Binding-site contacts:
Ligand atom O5 contacts residue ASN122 of chain 1.D at 2.3 Å (h-bond).
Ligand atom C1 contacts residue GLU198 of chain 1.C at 4.2 Å.
Ligand atom C8 contacts residue PHE120 of chain 1.D at 3.9 Å (hydrophobic).
Ligand atom O3 contacts residue GLU198 of chain 1.C at 4.2 Å.
Ligand atom C2 contacts residue GLU198 of chain 1.C at 4.3 Å.
Ligand atom O5 contacts residue PHE120 of chain 1.D at 4.3 Å.
Ligand atom O5 contacts residue GLU198 of chain 1.C at 4.3 Å.
Ligand atom O6 contacts residue PHE120 of chain 1.D at 4.0 Å.
Ligand atom C8 contacts residue LEU126 of chain 1.D at 4.0 Å (hydrophobic).
Ligand atom C1 contacts residue THR124 of chain 1.D at 3.5 Å.
Ligand atom C3 contacts residue THR124 of chain 1.D at 4.4 Å.
Ligand atom C2 contacts residue THR124 of chain 1.D at 4.2 Å.
Ligand atom O5 contacts residue THR124 of chain 1.D at 4.2 Å.
Ligand atom O4 contacts residue GLU198 of chain 1.C at 3.9 Å.
Ligand atom C1 contacts residue ASN122 of chain 1.D at 1.4 Å.
Ligand atom C3 contacts residue ASN122 of chain 1.D at 3.8 Å.
Ligand atom N2 contacts residue THR124 of chain 1.D at 4.2 Å.
Ligand atom O7 contacts residue ASN122 of chain 1.D at 3.7 Å.
Ligand atom C2 contacts residue ASN122 of chain 1.D at 2.5 Å.
Ligand atom C7 contacts residue ASN122 of chain 1.D at 3.6 Å.
Ligand atom C6 contacts residue PHE120 of chain 1.D at 3.5 Å (hydrophobic).
Ligand atom C4 contacts residue ASN122 of chain 1.D at 4.2 Å.
Ligand atom C5 contacts residue THR124 of chain 1.D at 4.2 Å.
Ligand atom O2 contacts residue GLU198 of chain 1.C at 3.2 Å (salt-bridge).
Ligand atom N2 contacts residue ASN122 of chain 1.D at 2.9 Å (h-bond).
Ligand atom C5 contacts residue ASN122 of chain 1.D at 3.6 Å.
Ligand atom C3 contacts residue GLU198 of chain 1.C at 4.4 Å.
Ligand atom C5 contacts residue PHE120 of chain 1.D at 4.5 Å (hydrophobic).

Sequence of chain 1.C:
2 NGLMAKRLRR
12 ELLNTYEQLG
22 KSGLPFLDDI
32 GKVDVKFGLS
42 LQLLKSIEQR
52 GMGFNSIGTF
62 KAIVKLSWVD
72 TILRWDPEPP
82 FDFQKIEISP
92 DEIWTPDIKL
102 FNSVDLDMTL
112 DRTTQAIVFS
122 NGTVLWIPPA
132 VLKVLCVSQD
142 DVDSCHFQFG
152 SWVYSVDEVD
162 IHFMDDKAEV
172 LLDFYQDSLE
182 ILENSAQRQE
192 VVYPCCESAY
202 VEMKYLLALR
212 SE

This small molecule binds to this protein.
Small molecule (SMILES): CC(=O)N[C@H]1[C@H](O[C@H]2[C@H](O)[C@@H](NC(C)=O)CO[C@@H]2CO)O[C@H](CO)[C@@H](O[C@@H]2O[C@H](CO)[C@@H](O)[C@H](O[C@@H]3O[C@H](CO)[C@@H](O)[C@H](O)[C@@H]3O)[C@@H]2O)[C@@H]1O

Sequence of chain 1.D:
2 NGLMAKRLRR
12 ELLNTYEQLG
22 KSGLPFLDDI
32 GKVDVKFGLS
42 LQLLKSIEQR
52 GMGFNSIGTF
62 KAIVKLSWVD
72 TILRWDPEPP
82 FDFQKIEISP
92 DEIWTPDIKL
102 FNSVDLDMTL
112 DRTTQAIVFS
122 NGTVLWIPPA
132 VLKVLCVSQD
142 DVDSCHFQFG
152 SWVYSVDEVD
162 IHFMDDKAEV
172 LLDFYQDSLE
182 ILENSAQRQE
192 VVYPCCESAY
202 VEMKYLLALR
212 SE